Binding-site contacts:
Ligand atom C5 contacts residue LYS212 of chain 1.B at 4.2 Å.
Ligand atom C2 contacts residue GLU152 of chain 1.B at 3.5 Å.
Ligand atom C7 contacts residue ASN173 of chain 1.B at 3.8 Å.
Ligand atom O5 contacts residue GLU153 of chain 1.B at 3.4 Å.
Ligand atom C3 contacts residue ASN173 of chain 1.B at 3.9 Å.
Ligand atom C8 contacts residue ASN173 of chain 1.B at 4.5 Å.
Ligand atom C2 contacts residue ASN173 of chain 1.B at 2.7 Å.
Ligand atom C2 contacts residue GLU153 of chain 1.B at 4.5 Å.
Ligand atom O4 contacts residue LYS212 of chain 1.B at 4.3 Å.
Ligand atom C1 contacts residue ILE154 of chain 1.B at 4.1 Å (hydrophobic).
Ligand atom C2 contacts residue GLU174 of chain 1.B at 3.9 Å.
Ligand atom O7 contacts residue GLU151 of chain 1.B at 4.5 Å.
Ligand atom C3 contacts residue LYS212 of chain 1.B at 4.0 Å.
Ligand atom O7 contacts residue GLU174 of chain 1.B at 3.5 Å (salt-bridge).
Ligand atom C4 contacts residue ASN173 of chain 1.B at 4.3 Å.
Ligand atom C1 contacts residue GLU152 of chain 1.B at 3.4 Å.
Ligand atom C7 contacts residue GLU152 of chain 1.B at 3.5 Å.
Ligand atom C8 contacts residue GLU152 of chain 1.B at 3.2 Å.
Ligand atom O5 contacts residue GLU152 of chain 1.B at 4.0 Å.
Ligand atom O5 contacts residue ILE154 of chain 1.B at 3.7 Å.
Ligand atom C5 contacts residue ASN173 of chain 1.B at 3.6 Å.
Ligand atom O6 contacts residue GLU216 of chain 1.B at 2.9 Å (salt-bridge).
Ligand atom C8 contacts residue ASN310 of chain 1.A at 3.1 Å.
Ligand atom C8 contacts residue GLU151 of chain 1.B at 4.2 Å.
Ligand atom C6 contacts residue GLU216 of chain 1.B at 4.1 Å.
Ligand atom O5 contacts residue ASN173 of chain 1.B at 2.3 Å (h-bond).
Ligand atom O6 contacts residue GLU153 of chain 1.B at 4.1 Å.
Ligand atom N2 contacts residue ASN173 of chain 1.B at 3.0 Å.
Ligand atom N2 contacts residue GLU152 of chain 1.B at 3.6 Å.
Ligand atom N2 contacts residue GLU174 of chain 1.B at 3.0 Å (salt-bridge).
Ligand atom C7 contacts residue ASN310 of chain 1.A at 3.8 Å.
Ligand atom O7 contacts residue ASN310 of chain 1.A at 3.7 Å.
Ligand atom O7 contacts residue GLU152 of chain 1.B at 4.2 Å.
Ligand atom C1 contacts residue ASN173 of chain 1.B at 1.4 Å.
Ligand atom C1 contacts residue GLU153 of chain 1.B at 3.7 Å.
Ligand atom C3 contacts residue GLU174 of chain 1.B at 3.9 Å.
Ligand atom O6 contacts residue ILE154 of chain 1.B at 4.1 Å.
Ligand atom C7 contacts residue GLU174 of chain 1.B at 3.6 Å.
Ligand atom O3 contacts residue GLU174 of chain 1.B at 4.1 Å.
Ligand atom O7 contacts residue ASN173 of chain 1.B at 3.9 Å.

Sequence of chain 1.A:
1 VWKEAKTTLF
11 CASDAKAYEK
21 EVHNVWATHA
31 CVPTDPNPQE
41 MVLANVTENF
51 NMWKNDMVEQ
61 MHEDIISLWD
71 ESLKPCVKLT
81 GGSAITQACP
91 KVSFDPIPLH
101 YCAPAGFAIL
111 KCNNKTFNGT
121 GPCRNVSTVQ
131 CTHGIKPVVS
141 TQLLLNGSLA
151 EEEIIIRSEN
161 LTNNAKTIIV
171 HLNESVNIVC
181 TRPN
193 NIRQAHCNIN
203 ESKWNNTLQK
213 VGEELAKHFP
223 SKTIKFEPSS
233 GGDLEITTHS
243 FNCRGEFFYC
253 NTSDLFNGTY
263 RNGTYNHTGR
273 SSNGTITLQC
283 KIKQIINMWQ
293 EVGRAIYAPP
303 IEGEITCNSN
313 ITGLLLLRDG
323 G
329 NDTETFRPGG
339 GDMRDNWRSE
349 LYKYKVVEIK

Sequence of chain 1.B:
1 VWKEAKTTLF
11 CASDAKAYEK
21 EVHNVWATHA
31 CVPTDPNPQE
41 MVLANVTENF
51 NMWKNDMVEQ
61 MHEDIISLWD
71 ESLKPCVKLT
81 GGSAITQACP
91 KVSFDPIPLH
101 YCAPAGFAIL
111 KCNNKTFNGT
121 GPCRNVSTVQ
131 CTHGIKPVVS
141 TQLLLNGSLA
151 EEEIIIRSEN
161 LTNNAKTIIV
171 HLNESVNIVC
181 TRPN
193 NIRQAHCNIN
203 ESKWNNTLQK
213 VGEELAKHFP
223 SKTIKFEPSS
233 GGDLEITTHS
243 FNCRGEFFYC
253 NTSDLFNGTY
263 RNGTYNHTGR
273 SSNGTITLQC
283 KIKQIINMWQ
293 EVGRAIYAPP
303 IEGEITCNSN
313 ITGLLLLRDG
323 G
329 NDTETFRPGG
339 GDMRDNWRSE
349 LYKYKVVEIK

This small molecule binds to this protein.
Small molecule (SMILES): CC(=O)N[C@@H]1[C@@H](O)[C@H](O)[C@@H](CO)O[C@H]1O